Sequence of chain 1.WA:
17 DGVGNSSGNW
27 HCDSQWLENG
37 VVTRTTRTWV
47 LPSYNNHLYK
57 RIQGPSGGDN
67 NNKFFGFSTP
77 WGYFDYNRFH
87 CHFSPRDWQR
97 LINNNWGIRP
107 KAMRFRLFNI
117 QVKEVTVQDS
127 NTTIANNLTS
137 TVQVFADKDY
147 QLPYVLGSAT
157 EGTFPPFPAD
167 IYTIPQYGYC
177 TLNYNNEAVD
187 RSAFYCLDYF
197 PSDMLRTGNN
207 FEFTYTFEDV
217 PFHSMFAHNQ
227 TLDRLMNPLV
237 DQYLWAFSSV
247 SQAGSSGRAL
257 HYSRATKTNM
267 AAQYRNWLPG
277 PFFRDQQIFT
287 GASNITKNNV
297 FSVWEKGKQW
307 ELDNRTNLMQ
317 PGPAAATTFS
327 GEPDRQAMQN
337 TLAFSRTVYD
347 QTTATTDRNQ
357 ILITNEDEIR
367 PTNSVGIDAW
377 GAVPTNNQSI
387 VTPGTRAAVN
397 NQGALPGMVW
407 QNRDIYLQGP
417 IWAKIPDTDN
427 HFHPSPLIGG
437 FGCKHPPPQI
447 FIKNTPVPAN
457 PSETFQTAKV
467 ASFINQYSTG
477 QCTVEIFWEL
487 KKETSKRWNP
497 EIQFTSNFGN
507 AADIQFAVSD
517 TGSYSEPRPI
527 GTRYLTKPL

Binding-site contacts:
Ligand atom C8 contacts residue ASP425 of chain 1.WA at 4.1 Å.
Ligand atom C3' contacts residue HIS429 of chain 1.YA at 3.7 Å.
Ligand atom C5' contacts residue HIS429 of chain 1.YA at 3.1 Å.
Ligand atom C4 contacts residue PRO217 of chain 1.YA at 3.8 Å (hydrophobic).
Ligand atom N7 contacts residue ASN426 of chain 1.WA at 3.5 Å (h-bond).
Ligand atom C6 contacts residue PRO430 of chain 1.YA at 3.7 Å (hydrophobic).
Ligand atom C8 contacts residue ASN426 of chain 1.WA at 3.0 Å.
Ligand atom C5' contacts residue HIS427 of chain 1.WA at 4.0 Å.
Ligand atom C6 contacts residue SER431 of chain 1.YA at 3.8 Å.
Ligand atom N9 contacts residue ASN426 of chain 1.WA at 4.1 Å.
Ligand atom C6 contacts residue PRO217 of chain 1.YA at 4.0 Å (hydrophobic).
Ligand atom N7 contacts residue SER431 of chain 1.YA at 3.8 Å.
Ligand atom N3 contacts residue PRO430 of chain 1.YA at 4.1 Å.
Ligand atom O2P contacts residue HIS427 of chain 1.WA at 3.1 Å.
Ligand atom C5 contacts residue SER431 of chain 1.YA at 4.0 Å.
Ligand atom C2 contacts residue PRO217 of chain 1.YA at 3.8 Å (hydrophobic).
Ligand atom C4' contacts residue HIS429 of chain 1.YA at 3.9 Å.
Ligand atom P contacts residue ASP425 of chain 1.WA at 3.7 Å.
Ligand atom N6 contacts residue GLY438 of chain 1.YA at 4.2 Å.
Ligand atom N1 contacts residue GLY438 of chain 1.YA at 3.7 Å.
Ligand atom N1 contacts residue PRO430 of chain 1.YA at 3.5 Å (h-bond).
Ligand atom N3 contacts residue PRO217 of chain 1.YA at 3.9 Å.
Ligand atom N6 contacts residue GLY436 of chain 1.YA at 3.8 Å.
Ligand atom C2 contacts residue PRO430 of chain 1.YA at 3.8 Å (hydrophobic).
Ligand atom C2 contacts residue GLY438 of chain 1.YA at 3.9 Å.
Ligand atom O4' contacts residue ASN426 of chain 1.WA at 4.0 Å.
Ligand atom O2P contacts residue ASP425 of chain 1.WA at 3.2 Å (salt-bridge).
Ligand atom C2' contacts residue PRO430 of chain 1.YA at 3.5 Å (hydrophobic).
Ligand atom O2P contacts residue ASN426 of chain 1.WA at 3.3 Å.
Ligand atom N6 contacts residue SER431 of chain 1.YA at 3.3 Å.
Ligand atom N7 contacts residue ASN408 of chain 1.YA at 3.5 Å (h-bond).
Ligand atom N6 contacts residue ASN408 of chain 1.YA at 3.9 Å.
Ligand atom N9 contacts residue PRO217 of chain 1.YA at 4.2 Å.
Ligand atom N6 contacts residue PRO430 of chain 1.YA at 4.1 Å.
Ligand atom C5 contacts residue PRO217 of chain 1.YA at 3.8 Å (hydrophobic).
Ligand atom O4' contacts residue HIS429 of chain 1.YA at 4.0 Å.
Ligand atom N6 contacts residue PRO432 of chain 1.YA at 4.0 Å.
Ligand atom C2' contacts residue HIS429 of chain 1.YA at 3.7 Å.
Ligand atom O5' contacts residue HIS429 of chain 1.YA at 4.2 Å.
Ligand atom N1 contacts residue PRO217 of chain 1.YA at 4.1 Å.

Sequence of chain 1.YA:
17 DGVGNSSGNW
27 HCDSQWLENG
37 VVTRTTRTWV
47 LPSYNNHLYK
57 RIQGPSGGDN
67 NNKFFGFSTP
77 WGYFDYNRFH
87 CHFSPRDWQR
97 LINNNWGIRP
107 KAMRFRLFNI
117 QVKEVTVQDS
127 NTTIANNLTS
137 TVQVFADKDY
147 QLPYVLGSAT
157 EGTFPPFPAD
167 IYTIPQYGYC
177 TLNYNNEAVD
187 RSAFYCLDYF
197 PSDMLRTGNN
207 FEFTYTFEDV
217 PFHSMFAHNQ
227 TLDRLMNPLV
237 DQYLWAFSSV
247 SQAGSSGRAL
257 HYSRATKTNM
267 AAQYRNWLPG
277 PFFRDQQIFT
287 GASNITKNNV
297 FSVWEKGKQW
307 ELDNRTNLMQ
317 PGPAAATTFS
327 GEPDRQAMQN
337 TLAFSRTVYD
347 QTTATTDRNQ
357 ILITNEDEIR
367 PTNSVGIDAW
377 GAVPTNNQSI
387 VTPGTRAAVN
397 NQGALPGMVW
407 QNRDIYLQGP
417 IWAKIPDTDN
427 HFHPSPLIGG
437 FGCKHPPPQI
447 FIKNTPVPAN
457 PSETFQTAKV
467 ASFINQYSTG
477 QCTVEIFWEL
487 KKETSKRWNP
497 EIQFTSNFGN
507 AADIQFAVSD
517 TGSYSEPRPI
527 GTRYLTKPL

A small-molecule ligand and the protein it binds are described below.
Small molecule (SMILES): Nc1ncnc2c1ncn2[C@H]1C[C@H](O)[C@@H](COP(=O)(O)O)O1